The protein below binds the small molecule below.
Small molecule (SMILES): CNC(=O)c1cc(Cl)ccn1

Binding-site contacts:
Ligand atom C01 contacts residue GLU76 of chain 1.A at 4.1 Å.
Ligand atom C07 contacts residue PRO206 of chain 1.A at 3.9 Å (hydrophobic).
Ligand atom C03 contacts residue GLN78 of chain 1.A at 4.2 Å.
Ligand atom C03 contacts residue ALA77 of chain 1.A at 4.0 Å (hydrophobic).
Ligand atom C05 contacts residue GLN78 of chain 1.A at 4.2 Å.
Ligand atom N02 contacts residue GLN78 of chain 1.A at 4.2 Å.
Ligand atom C05 contacts residue LYS237 of chain 1.A at 4.0 Å.
Ligand atom C01 contacts residue LEU233 of chain 1.A at 3.9 Å (hydrophobic).
Ligand atom C01 contacts residue LYS237 of chain 1.A at 2.4 Å.
Ligand atom C08 contacts residue PRO206 of chain 1.A at 3.8 Å (hydrophobic).
Ligand atom N06 contacts residue GLN78 of chain 1.A at 4.0 Å.
Ligand atom O04 contacts residue LYS237 of chain 1.A at 1.6 Å.
Ligand atom C01 contacts residue ALA77 of chain 1.A at 3.0 Å (hydrophobic).
Ligand atom N06 contacts residue ALA77 of chain 1.A at 4.3 Å.
Ligand atom N02 contacts residue ALA77 of chain 1.A at 3.0 Å (h-bond).
Ligand atom C07 contacts residue GLN78 of chain 1.A at 4.4 Å.
Ligand atom C03 contacts residue LYS237 of chain 1.A at 2.5 Å.
Ligand atom N02 contacts residue LYS237 of chain 1.A at 2.8 Å.
Ligand atom N02 contacts residue LEU233 of chain 1.A at 4.2 Å.

Sequence of chain 1.A:
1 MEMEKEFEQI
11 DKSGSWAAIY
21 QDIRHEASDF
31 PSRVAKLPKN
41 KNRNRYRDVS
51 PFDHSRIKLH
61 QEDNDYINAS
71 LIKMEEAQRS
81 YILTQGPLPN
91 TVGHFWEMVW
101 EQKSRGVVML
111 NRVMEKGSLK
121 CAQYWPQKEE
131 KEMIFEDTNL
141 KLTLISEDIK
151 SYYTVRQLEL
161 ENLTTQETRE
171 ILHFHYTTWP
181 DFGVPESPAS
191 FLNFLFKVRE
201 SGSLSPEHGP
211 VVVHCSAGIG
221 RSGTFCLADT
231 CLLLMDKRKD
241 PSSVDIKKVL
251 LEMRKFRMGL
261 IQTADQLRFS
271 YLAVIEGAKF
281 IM